Sequence of chain 6.B:
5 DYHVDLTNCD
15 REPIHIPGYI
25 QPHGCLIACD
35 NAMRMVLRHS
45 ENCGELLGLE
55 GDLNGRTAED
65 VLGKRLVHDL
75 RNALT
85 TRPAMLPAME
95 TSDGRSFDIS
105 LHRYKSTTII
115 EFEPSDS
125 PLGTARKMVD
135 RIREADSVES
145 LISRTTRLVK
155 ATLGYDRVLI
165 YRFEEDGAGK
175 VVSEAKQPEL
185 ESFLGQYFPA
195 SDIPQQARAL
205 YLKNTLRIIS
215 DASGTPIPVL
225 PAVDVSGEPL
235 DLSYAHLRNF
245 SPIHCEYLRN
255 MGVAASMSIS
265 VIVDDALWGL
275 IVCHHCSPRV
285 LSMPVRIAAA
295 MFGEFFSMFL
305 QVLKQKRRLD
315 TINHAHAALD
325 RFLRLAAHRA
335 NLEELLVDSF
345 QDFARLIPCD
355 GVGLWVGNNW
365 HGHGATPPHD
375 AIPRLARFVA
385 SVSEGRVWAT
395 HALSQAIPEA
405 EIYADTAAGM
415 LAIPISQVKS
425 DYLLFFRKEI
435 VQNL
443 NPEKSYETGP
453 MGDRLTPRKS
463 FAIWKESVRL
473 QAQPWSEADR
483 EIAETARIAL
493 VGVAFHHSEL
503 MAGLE

Binding-site contacts:
Ligand atom CBB contacts residue PHE244 of chain 6.B at 3.4 Å (hydrophobic).
Ligand atom C3C contacts residue ILE197 of chain 6.B at 3.5 Å (hydrophobic).
Ligand atom O2B contacts residue ARG242 of chain 6.B at 2.9 Å (salt-bridge).
Ligand atom NA contacts residue ASP196 of chain 6.B at 3.0 Å (salt-bridge).
Ligand atom O2C contacts residue HIS248 of chain 6.B at 2.8 Å (h-bond).
Ligand atom C4D contacts residue TYR165 of chain 6.B at 2.8 Å (hydrophobic).
Ligand atom ND contacts residue TYR165 of chain 6.B at 3.5 Å (h-bond).
Ligand atom OA contacts residue ASP196 of chain 6.B at 3.5 Å (salt-bridge).
Ligand atom CAD contacts residue TYR165 of chain 6.B at 3.1 Å (hydrophobic).
Ligand atom CGB contacts residue PHE244 of chain 6.B at 3.0 Å (hydrophobic).
Ligand atom O1C contacts residue SER262 of chain 6.B at 3.6 Å (h-bond).
Ligand atom C4C contacts residue ILE197 of chain 6.B at 3.6 Å (hydrophobic).
Ligand atom C1B contacts residue PRO198 of chain 6.B at 3.3 Å (hydrophobic).
Ligand atom CMB contacts residue SER245 of chain 6.B at 3.5 Å.
Ligand atom OA contacts residue TYR251 of chain 6.B at 3.4 Å.
Ligand atom CGC contacts residue HIS248 of chain 6.B at 3.5 Å.
Ligand atom OD contacts residue HIS278 of chain 6.B at 2.8 Å (h-bond).
Ligand atom CBA contacts residue CYS13 of chain 6.B at 2.0 Å (hydrophobic).
Ligand atom CAC contacts residue TYR205 of chain 6.B at 3.6 Å (hydrophobic).
Ligand atom O2C contacts residue SER260 of chain 6.B at 2.8 Å (h-bond).
Ligand atom CMD contacts residue TYR251 of chain 6.B at 3.2 Å (hydrophobic).
Ligand atom CMD contacts residue ASP196 of chain 6.B at 3.5 Å.
Ligand atom O1B contacts residue PHE244 of chain 6.B at 3.2 Å.
Ligand atom CAA contacts residue CYS13 of chain 6.B at 2.8 Å (hydrophobic).
Ligand atom CHB contacts residue PRO198 of chain 6.B at 3.3 Å (hydrophobic).
Ligand atom O2B contacts residue PHE244 of chain 6.B at 3.0 Å.
Ligand atom O1B contacts residue ARG242 of chain 6.B at 3.2 Å (salt-bridge).
Ligand atom OD contacts residue TYR165 of chain 6.B at 2.4 Å (h-bond).
Ligand atom CAA contacts residue SER195 of chain 6.B at 3.5 Å.
Ligand atom CHC contacts residue HIS248 of chain 6.B at 3.4 Å.
Ligand atom NB contacts residue ASP196 of chain 6.B at 3.0 Å (salt-bridge).
Ligand atom C1C contacts residue HIS248 of chain 6.B at 3.3 Å.
Ligand atom C4A contacts residue ASP196 of chain 6.B at 3.2 Å.
Ligand atom C3A contacts residue SER195 of chain 6.B at 3.5 Å.
Ligand atom CHC contacts residue TYR205 of chain 6.B at 3.6 Å (hydrophobic).
Ligand atom NC contacts residue ASP196 of chain 6.B at 3.2 Å (salt-bridge).
Ligand atom C3D contacts residue TYR165 of chain 6.B at 3.0 Å (hydrophobic).
Ligand atom NC contacts residue HIS248 of chain 6.B at 3.5 Å (h-bond).
Ligand atom CHB contacts residue ASP196 of chain 6.B at 3.5 Å.
Ligand atom O1B contacts residue SER245 of chain 6.B at 2.9 Å (h-bond).

This small molecule binds to this protein.
Small molecule (SMILES): C=CC1=C(C)/C(=C\c2[nH]c(/C=C3\N=C(/C=C4\NC(=O)[C@@H](C)\C4=C/C)C(C)=C3CCC(=O)O)c(CCC(=O)O)c2C)NC1=O